Binding-site contacts:
Ligand atom C11 contacts residue PHE278 of chain 1.A at 3.6 Å (hydrophobic).
Ligand atom C3 contacts residue LEU224 of chain 1.A at 3.6 Å (hydrophobic).
Ligand atom C4 contacts residue ILE241 of chain 1.A at 3.8 Å (hydrophobic).
Ligand atom C20 contacts residue LYS267 of chain 1.A at 3.7 Å.
Ligand atom N27 contacts residue ILE241 of chain 1.A at 3.4 Å.
Ligand atom C20 contacts residue PRO261 of chain 1.A at 3.6 Å (hydrophobic).
Ligand atom C4 contacts residue TYR73 of chain 1.A at 3.8 Å (hydrophobic).
Ligand atom C3 contacts residue TYR73 of chain 1.A at 3.4 Å (hydrophobic).
Ligand atom C16 contacts residue MET262 of chain 1.A at 3.5 Å (hydrophobic).
Ligand atom C19 contacts residue MET262 of chain 1.A at 3.7 Å (hydrophobic).
Ligand atom N17 contacts residue MET262 of chain 1.A at 3.5 Å.
Ligand atom C21 contacts residue GLU270 of chain 1.A at 3.5 Å.
Ligand atom C19 contacts residue TYR242 of chain 1.A at 3.5 Å (hydrophobic).
Ligand atom C5 contacts residue ILE241 of chain 1.A at 3.3 Å (hydrophobic).
Ligand atom C16 contacts residue GLY274 of chain 1.A at 3.8 Å.
Ligand atom C26 contacts residue GLN275 of chain 1.A at 3.4 Å.
Ligand atom C18 contacts residue MET262 of chain 1.A at 3.6 Å (hydrophobic).
Ligand atom C26 contacts residue ILE241 of chain 1.A at 3.6 Å (hydrophobic).
Ligand atom C23 contacts residue GLY274 of chain 1.A at 3.6 Å.
Ligand atom C12 contacts residue MET262 of chain 1.A at 3.7 Å (hydrophobic).
Ligand atom N15 contacts residue MET262 of chain 1.A at 3.8 Å.
Ligand atom N24 contacts residue GLY274 of chain 1.A at 3.4 Å.
Ligand atom N27 contacts residue VAL227 of chain 1.A at 3.7 Å.
Ligand atom C14 contacts residue TYR242 of chain 1.A at 3.9 Å (hydrophobic).
Ligand atom C20 contacts residue VAL271 of chain 1.A at 3.9 Å (hydrophobic).
Ligand atom C14 contacts residue GLN275 of chain 1.A at 3.7 Å.
Ligand atom C14 contacts residue PHE245 of chain 1.A at 3.4 Å (hydrophobic).
Ligand atom C18 contacts residue TYR242 of chain 1.A at 3.3 Å (hydrophobic).
Ligand atom C9 contacts residue PHE245 of chain 1.A at 3.8 Å (hydrophobic).
Ligand atom N15 contacts residue GLY274 of chain 1.A at 3.8 Å.
Ligand atom C23 contacts residue MET262 of chain 1.A at 3.9 Å (hydrophobic).
Ligand atom N25 contacts residue GLN275 of chain 1.A at 3.0 Å (h-bond).
Ligand atom C13 contacts residue GLN275 of chain 1.A at 3.9 Å.
Ligand atom C16 contacts residue TYR242 of chain 1.A at 3.5 Å (hydrophobic).
Ligand atom C13 contacts residue MET262 of chain 1.A at 3.8 Å (hydrophobic).
Ligand atom C20 contacts residue GLU270 of chain 1.A at 3.6 Å.
Ligand atom N17 contacts residue TYR242 of chain 1.A at 2.6 Å (h-bond).
Ligand atom C10 contacts residue PHE278 of chain 1.A at 3.4 Å (hydrophobic).
Ligand atom C6 contacts residue ILE241 of chain 1.A at 3.6 Å (hydrophobic).
Ligand atom C13 contacts residue TYR242 of chain 1.A at 3.2 Å (hydrophobic).

A protein and the small-molecule ligand that binds it are described below.
Small molecule (SMILES): Cn1ccc2ncnc(Oc3ccc(Nc4nc5ccccc5[nH]4)cc3)c21

Sequence of chain 1.A:
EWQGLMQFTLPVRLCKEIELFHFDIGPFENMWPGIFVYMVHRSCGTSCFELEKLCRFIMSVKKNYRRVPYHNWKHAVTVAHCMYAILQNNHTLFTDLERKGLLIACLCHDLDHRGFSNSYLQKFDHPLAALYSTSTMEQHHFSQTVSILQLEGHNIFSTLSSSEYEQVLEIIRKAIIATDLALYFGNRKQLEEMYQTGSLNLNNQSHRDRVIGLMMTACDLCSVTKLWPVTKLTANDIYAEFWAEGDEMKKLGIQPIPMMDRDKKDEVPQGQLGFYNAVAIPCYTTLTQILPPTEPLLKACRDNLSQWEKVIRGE